This protein binds this small molecule.
Small molecule (SMILES): NC1=NCN([C@@H]2O[C@H](CO[P](=O)(O)O[C@H]3[C@@H](O)[C@H](n4cnc5c(N)ncnc54)O[C@@H]3CO[P](=O)(O)O[C@H]3[C@@H](O)[C@H](n4ccc(=O)[nH]c4=O)O[C@@H]3CO[P](=O)(O)O[C@H]3[C@@H](O)[C@H](n4ccc(=O)[nH]c4=O)O[C@@H]3COP(=O)=O)[C@@H](O[P](=O)(O)OC[C@H]3O[C@@H](n4cnc5c(N)ncnc54)[C@H](O)[C@@H]3O[P](=O)(O)OC[C@H]3O[C@@H](n4cnc5c(N)ncnc54)[C@H](O)[C@@H]3O[P](=O)(O)OC[C@H]3O[C@@H](n4ccc(=O)[nH]c4=O)[C@H](O)[C@@H]3O[P](=O)(O)OC[C@H]3O[C@@H](n4cnc5c(N)ncnc54)[C@H](O)[C@@H]3O[P](=O)(O)OC[C@H]3O[C@@H](n4cnc5c(N)ncnc54)[C@H](O)[C@@H]3O)[C@H]2O)C=C1

Binding-site contacts:
Ligand atom C8 contacts residue ARG196 of chain 1.A at 3.2 Å.
Ligand atom C2 contacts residue ARG196 of chain 1.A at 3.4 Å.
Ligand atom N3 contacts residue ARG196 of chain 1.A at 3.0 Å (salt-bridge).
Ligand atom O4' contacts residue ARG69 of chain 1.A at 3.0 Å (salt-bridge).
Ligand atom O4 contacts residue GLU67 of chain 1.A at 2.7 Å (salt-bridge).
Ligand atom N4 contacts residue MET65 of chain 1.A at 3.5 Å.
Ligand atom N7 contacts residue TYR25 of chain 1.A at 3.3 Å.
Ligand atom C4 contacts residue TYR204 of chain 1.A at 3.5 Å (hydrophobic).
Ligand atom N7 contacts residue THR206 of chain 1.A at 2.9 Å.
Ligand atom N1 contacts residue PRO194 of chain 1.A at 3.4 Å.
Ligand atom N7 contacts residue GLU243 of chain 1.A at 3.1 Å (salt-bridge).
Ligand atom N6 contacts residue PRO194 of chain 1.A at 3.6 Å (h-bond).
Ligand atom N6 contacts residue ASN26 of chain 1.A at 2.8 Å (h-bond).
Ligand atom N6 contacts residue PHE64 of chain 1.A at 3.1 Å (h-bond).
Ligand atom OP2 contacts residue HIS209 of chain 1.A at 3.3 Å.
Ligand atom C3' contacts residue LYS195 of chain 1.A at 3.6 Å.
Ligand atom OP1 contacts residue LYS193 of chain 1.A at 2.5 Å (salt-bridge).
Ligand atom C8 contacts residue THR206 of chain 1.A at 3.6 Å.
Ligand atom O4' contacts residue ARG196 of chain 1.A at 2.9 Å (salt-bridge).
Ligand atom C6 contacts residue TYR87 of chain 1.A at 3.4 Å (hydrophobic).
Ligand atom O4' contacts residue ARG69 of chain 1.A at 3.3 Å (salt-bridge).
Ligand atom O4 contacts residue PHE85 of chain 1.A at 3.1 Å.
Ligand atom C5 contacts residue MET65 of chain 1.A at 3.6 Å (hydrophobic).
Ligand atom O3' contacts residue ARG69 of chain 1.A at 3.5 Å (salt-bridge).
Ligand atom N1 contacts residue LYS195 of chain 1.A at 3.3 Å.
Ligand atom O2' contacts residue LYS195 of chain 1.A at 3.5 Å (salt-bridge).
Ligand atom N4 contacts residue ALA66 of chain 1.A at 2.9 Å (h-bond).
Ligand atom OP1 contacts residue LYS241 of chain 1.A at 3.5 Å.
Ligand atom C2' contacts residue LYS195 of chain 1.A at 3.2 Å.
Ligand atom N3 contacts residue TYR25 of chain 1.A at 3.5 Å.
Ligand atom C6 contacts residue ASN26 of chain 1.A at 3.6 Å.
Ligand atom N1 contacts residue TYR152 of chain 1.A at 3.1 Å.
Ligand atom O4 contacts residue LYS195 of chain 1.A at 3.0 Å.
Ligand atom N3 contacts residue ILE191 of chain 1.A at 3.6 Å.
Ligand atom C1' contacts residue ARG196 of chain 1.A at 3.3 Å.
Ligand atom C4' contacts residue ARG69 of chain 1.A at 3.1 Å.
Ligand atom O4 contacts residue ARG11 of chain 1.A at 2.6 Å (salt-bridge).
Ligand atom N9 contacts residue TYR25 of chain 1.A at 3.5 Å.
Ligand atom N3 contacts residue TYR204 of chain 1.A at 3.6 Å.
Ligand atom O2 contacts residue ARG196 of chain 1.A at 2.9 Å (salt-bridge).

Sequence of chain 1.A:
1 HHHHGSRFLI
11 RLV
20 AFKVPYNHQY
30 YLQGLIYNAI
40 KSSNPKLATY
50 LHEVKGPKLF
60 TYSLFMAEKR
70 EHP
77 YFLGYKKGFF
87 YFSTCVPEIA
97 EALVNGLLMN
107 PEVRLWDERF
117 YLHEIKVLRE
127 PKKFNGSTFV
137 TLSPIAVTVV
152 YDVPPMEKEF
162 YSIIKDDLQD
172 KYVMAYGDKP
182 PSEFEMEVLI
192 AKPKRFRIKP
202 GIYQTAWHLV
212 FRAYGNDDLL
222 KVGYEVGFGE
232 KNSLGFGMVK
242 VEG